Binding-site contacts:
Ligand atom C14 contacts residue ALA35 of chain 1.A at 3.8 Å (hydrophobic).
Ligand atom N15 contacts residue VAL22 of chain 1.A at 3.7 Å.
Ligand atom O12 contacts residue CYS86 of chain 1.A at 2.9 Å (h-bond).
Ligand atom C24 contacts residue ASN134 of chain 1.A at 3.4 Å.
Ligand atom C9 contacts residue GLY15 of chain 1.A at 3.7 Å.
Ligand atom C26 contacts residue ASP147 of chain 1.A at 3.0 Å.
Ligand atom C24 contacts residue GLU133 of chain 1.A at 3.6 Å.
Ligand atom N18 contacts residue LEU83 of chain 1.A at 3.3 Å.
Ligand atom C19 contacts residue LEU136 of chain 1.A at 3.6 Å (hydrophobic).
Ligand atom N13 contacts residue LEU136 of chain 1.A at 3.6 Å.
Ligand atom C3 contacts residue CYS86 of chain 1.A at 3.7 Å (hydrophobic).
Ligand atom N23 contacts residue GLU133 of chain 1.A at 3.7 Å.
Ligand atom C6 contacts residue LEU14 of chain 1.A at 3.2 Å (hydrophobic).
Ligand atom N18 contacts residue SER146 of chain 1.A at 3.5 Å.
Ligand atom N13 contacts residue GLU84 of chain 1.A at 3.1 Å (salt-bridge).
Ligand atom C11 contacts residue ALA35 of chain 1.A at 3.7 Å (hydrophobic).
Ligand atom CL10 contacts residue SER87 of chain 1.A at 3.7 Å.
Ligand atom C25 contacts residue ASP147 of chain 1.A at 3.1 Å.
Ligand atom C26 contacts residue GLU133 of chain 1.A at 3.0 Å.
Ligand atom C24 contacts residue ASP147 of chain 1.A at 3.2 Å.
Ligand atom C7 contacts residue LEU14 of chain 1.A at 3.7 Å (hydrophobic).
Ligand atom C22 contacts residue TYR19 of chain 1.A at 3.3 Å (hydrophobic).
Ligand atom N23 contacts residue GLU90 of chain 1.A at 3.4 Å (salt-bridge).
Ligand atom O20 contacts residue VAL22 of chain 1.A at 3.0 Å.
Ligand atom N13 contacts residue ALA35 of chain 1.A at 3.1 Å.
Ligand atom N1 contacts residue LEU136 of chain 1.A at 3.7 Å.
Ligand atom C26 contacts residue GLU90 of chain 1.A at 3.5 Å.
Ligand atom C19 contacts residue VAL67 of chain 1.A at 3.7 Å (hydrophobic).
Ligand atom O12 contacts residue GLU84 of chain 1.A at 3.5 Å (salt-bridge).
Ligand atom O12 contacts residue TYR85 of chain 1.A at 3.5 Å.
Ligand atom C5 contacts residue LEU14 of chain 1.A at 3.7 Å (hydrophobic).
Ligand atom C19 contacts residue LEU83 of chain 1.A at 3.8 Å (hydrophobic).
Ligand atom O12 contacts residue ALA35 of chain 1.A at 3.7 Å.
Ligand atom C21 contacts residue ASP147 of chain 1.A at 3.3 Å.
Ligand atom N23 contacts residue ASP147 of chain 1.A at 3.7 Å.
Ligand atom CL10 contacts residue CYS86 of chain 1.A at 3.5 Å.
Ligand atom C25 contacts residue TYR19 of chain 1.A at 3.6 Å (hydrophobic).
Ligand atom C9 contacts residue VAL22 of chain 1.A at 3.5 Å (hydrophobic).
Ligand atom C14 contacts residue LEU136 of chain 1.A at 3.4 Å (hydrophobic).
Ligand atom C17 contacts residue LEU83 of chain 1.A at 3.6 Å (hydrophobic).

This small molecule binds to this protein.
Small molecule (SMILES): COc1ccc(Cl)cc1NC(=O)Nc1cncc(O[C@@H](C)CN(C)C)n1

Sequence of chain 1.A:
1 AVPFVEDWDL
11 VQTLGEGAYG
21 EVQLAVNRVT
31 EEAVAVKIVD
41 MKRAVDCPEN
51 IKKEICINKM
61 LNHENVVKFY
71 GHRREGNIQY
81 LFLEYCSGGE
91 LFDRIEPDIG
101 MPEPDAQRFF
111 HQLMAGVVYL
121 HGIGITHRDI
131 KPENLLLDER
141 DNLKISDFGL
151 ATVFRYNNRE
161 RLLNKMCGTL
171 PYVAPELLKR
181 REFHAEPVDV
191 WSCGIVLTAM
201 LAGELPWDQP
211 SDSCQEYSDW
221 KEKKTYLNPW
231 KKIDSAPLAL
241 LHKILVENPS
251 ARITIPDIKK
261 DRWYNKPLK